The protein below binds the small molecule below.
Small molecule (SMILES): CC(=O)N[C@H]1[C@H](O[C@H]2[C@H](O)[C@@H](NC(C)=O)CO[C@@H]2CO)O[C@H](CO)[C@@H](O[C@@H]2O[C@H](CO)[C@@H](O)[C@H](O)[C@H]2NC(C)=O)[C@@H]1O

Sequence of chain 1.A:
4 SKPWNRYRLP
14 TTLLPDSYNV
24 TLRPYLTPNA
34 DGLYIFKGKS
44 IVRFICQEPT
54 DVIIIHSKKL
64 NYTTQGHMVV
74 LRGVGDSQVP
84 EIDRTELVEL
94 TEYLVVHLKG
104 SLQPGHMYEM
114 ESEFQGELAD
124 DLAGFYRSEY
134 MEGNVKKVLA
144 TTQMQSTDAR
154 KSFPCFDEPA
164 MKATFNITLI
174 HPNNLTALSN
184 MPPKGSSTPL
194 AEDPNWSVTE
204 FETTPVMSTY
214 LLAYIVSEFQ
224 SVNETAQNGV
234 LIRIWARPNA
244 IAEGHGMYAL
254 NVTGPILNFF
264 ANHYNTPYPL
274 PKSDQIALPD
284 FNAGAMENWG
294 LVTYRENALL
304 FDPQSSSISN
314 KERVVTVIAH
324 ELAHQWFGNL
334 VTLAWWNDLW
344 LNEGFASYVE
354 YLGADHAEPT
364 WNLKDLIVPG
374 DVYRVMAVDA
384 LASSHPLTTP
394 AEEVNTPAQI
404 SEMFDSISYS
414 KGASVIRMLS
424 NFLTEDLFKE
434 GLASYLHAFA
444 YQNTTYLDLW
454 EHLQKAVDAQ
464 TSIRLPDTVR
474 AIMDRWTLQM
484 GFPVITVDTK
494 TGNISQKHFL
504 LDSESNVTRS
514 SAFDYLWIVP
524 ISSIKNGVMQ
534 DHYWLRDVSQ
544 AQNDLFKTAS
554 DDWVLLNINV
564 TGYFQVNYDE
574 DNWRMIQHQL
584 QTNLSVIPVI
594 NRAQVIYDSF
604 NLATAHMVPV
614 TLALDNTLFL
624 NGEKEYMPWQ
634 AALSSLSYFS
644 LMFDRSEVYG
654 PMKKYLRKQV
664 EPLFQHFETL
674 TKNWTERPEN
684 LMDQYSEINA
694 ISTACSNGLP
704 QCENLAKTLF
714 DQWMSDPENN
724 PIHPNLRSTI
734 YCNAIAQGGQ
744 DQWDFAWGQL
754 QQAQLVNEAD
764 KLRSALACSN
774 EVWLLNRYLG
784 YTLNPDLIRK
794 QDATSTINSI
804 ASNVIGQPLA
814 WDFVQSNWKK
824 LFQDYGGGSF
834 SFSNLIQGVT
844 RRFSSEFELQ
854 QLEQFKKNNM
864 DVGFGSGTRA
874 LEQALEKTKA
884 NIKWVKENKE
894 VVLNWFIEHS

Binding-site contacts:
Ligand atom C8 contacts residue ARG46 of chain 1.A at 4.2 Å.
Ligand atom C8 contacts residue GLU112 of chain 1.A at 3.3 Å.
Ligand atom N2 contacts residue ASN22 of chain 1.A at 2.8 Å (h-bond).
Ligand atom C5 contacts residue ASN22 of chain 1.A at 3.6 Å.
Ligand atom C3 contacts residue NAG1 of chain 1.D at 4.2 Å.
Ligand atom N2 contacts residue NAG1 of chain 1.D at 3.1 Å (h-bond).
Ligand atom C3 contacts residue ASN22 of chain 1.A at 3.8 Å.
Ligand atom C2 contacts residue NAG1 of chain 1.D at 3.9 Å.
Ligand atom C7 contacts residue ILE44 of chain 1.A at 3.7 Å (hydrophobic).
Ligand atom O5 contacts residue ASN22 of chain 1.A at 2.3 Å (h-bond).
Ligand atom O7 contacts residue ILE44 of chain 1.A at 3.4 Å.
Ligand atom C8 contacts residue ILE44 of chain 1.A at 3.6 Å (hydrophobic).
Ligand atom C4 contacts residue ASN22 of chain 1.A at 4.2 Å.
Ligand atom C1 contacts residue NAG1 of chain 1.D at 3.6 Å.
Ligand atom C7 contacts residue ASN22 of chain 1.A at 3.7 Å.
Ligand atom O6 contacts residue GLU203 of chain 1.A at 4.2 Å.
Ligand atom C1 contacts residue ASN22 of chain 1.A at 1.4 Å.
Ligand atom C7 contacts residue NAG1 of chain 1.D at 4.0 Å.
Ligand atom O7 contacts residue NAG1 of chain 1.D at 3.8 Å.
Ligand atom O7 contacts residue ASN22 of chain 1.A at 4.2 Å.
Ligand atom O7 contacts residue LYS187 of chain 1.A at 3.6 Å.
Ligand atom C2 contacts residue ASN22 of chain 1.A at 2.5 Å.
Ligand atom C8 contacts residue NAG1 of chain 1.D at 3.9 Å.